Sequence of chain 1.A:
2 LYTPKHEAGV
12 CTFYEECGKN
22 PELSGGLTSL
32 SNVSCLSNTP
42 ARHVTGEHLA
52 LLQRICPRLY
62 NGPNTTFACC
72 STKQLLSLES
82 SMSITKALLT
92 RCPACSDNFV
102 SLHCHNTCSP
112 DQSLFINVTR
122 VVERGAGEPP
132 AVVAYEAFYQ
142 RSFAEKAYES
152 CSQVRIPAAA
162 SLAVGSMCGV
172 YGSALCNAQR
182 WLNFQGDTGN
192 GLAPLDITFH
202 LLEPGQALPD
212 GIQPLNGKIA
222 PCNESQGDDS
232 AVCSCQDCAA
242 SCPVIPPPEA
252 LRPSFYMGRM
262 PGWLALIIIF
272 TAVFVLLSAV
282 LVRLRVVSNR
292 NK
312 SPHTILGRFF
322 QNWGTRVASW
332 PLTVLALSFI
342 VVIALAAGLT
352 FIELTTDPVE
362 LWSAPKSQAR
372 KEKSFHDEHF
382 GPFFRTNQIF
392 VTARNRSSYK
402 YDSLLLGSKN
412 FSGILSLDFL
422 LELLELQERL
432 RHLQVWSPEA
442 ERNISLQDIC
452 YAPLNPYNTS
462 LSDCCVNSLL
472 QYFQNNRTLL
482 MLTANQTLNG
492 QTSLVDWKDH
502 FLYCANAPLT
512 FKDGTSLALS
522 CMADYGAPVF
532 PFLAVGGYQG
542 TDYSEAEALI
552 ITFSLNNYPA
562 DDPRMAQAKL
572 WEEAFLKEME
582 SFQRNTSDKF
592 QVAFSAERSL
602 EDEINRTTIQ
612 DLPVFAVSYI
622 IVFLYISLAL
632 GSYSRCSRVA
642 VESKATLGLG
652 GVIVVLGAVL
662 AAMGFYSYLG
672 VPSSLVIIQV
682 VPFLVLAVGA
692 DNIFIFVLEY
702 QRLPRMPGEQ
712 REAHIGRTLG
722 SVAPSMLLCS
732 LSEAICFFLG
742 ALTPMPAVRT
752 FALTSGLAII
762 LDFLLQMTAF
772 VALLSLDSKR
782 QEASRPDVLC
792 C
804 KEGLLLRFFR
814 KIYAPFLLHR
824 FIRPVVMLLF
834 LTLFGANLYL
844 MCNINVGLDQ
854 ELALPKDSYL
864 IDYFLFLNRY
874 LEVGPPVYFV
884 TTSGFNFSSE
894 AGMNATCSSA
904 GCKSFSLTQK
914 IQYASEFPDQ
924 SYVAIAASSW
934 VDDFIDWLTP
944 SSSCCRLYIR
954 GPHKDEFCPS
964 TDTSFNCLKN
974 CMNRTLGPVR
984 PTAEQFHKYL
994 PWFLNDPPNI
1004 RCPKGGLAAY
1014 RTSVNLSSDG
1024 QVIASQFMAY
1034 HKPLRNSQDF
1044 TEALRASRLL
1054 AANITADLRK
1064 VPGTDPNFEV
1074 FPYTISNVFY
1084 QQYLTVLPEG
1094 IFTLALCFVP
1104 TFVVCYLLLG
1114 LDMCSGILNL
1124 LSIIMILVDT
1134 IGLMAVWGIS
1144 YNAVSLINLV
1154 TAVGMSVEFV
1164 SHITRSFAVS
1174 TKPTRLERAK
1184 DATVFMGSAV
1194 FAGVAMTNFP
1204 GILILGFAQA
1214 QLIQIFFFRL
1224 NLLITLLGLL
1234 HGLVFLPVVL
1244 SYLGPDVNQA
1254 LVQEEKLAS

Binding-site contacts:
Ligand atom C1 contacts residue THR479 of chain 1.A at 3.5 Å.
Ligand atom C4 contacts residue ASN477 of chain 1.A at 4.2 Å.
Ligand atom C6 contacts residue LEU480 of chain 1.A at 3.9 Å (hydrophobic).
Ligand atom C7 contacts residue ASN477 of chain 1.A at 3.9 Å.
Ligand atom C5 contacts residue ASN477 of chain 1.A at 3.6 Å.
Ligand atom C1 contacts residue ASN477 of chain 1.A at 1.4 Å.
Ligand atom C3 contacts residue ASN477 of chain 1.A at 3.8 Å.
Ligand atom O5 contacts residue THR479 of chain 1.A at 3.1 Å (h-bond).
Ligand atom C2 contacts residue ASN477 of chain 1.A at 2.4 Å.
Ligand atom O5 contacts residue LEU480 of chain 1.A at 3.9 Å.
Ligand atom C5 contacts residue THR479 of chain 1.A at 3.3 Å.
Ligand atom N2 contacts residue ASN477 of chain 1.A at 2.9 Å (h-bond).
Ligand atom O6 contacts residue LEU480 of chain 1.A at 4.2 Å.
Ligand atom O6 contacts residue THR479 of chain 1.A at 3.3 Å (h-bond).
Ligand atom O5 contacts residue ASN477 of chain 1.A at 2.3 Å (h-bond).
Ligand atom O7 contacts residue ASN477 of chain 1.A at 4.4 Å.
Ligand atom C6 contacts residue THR479 of chain 1.A at 3.6 Å.

The protein below binds the small molecule below.
Small molecule (SMILES): CC(=O)N[C@H]1[C@H](O[C@H]2[C@H](O)[C@@H](NC(C)=O)CO[C@@H]2CO)O[C@H](CO)[C@@H](O)[C@@H]1O